Sequence of chain 1.B:
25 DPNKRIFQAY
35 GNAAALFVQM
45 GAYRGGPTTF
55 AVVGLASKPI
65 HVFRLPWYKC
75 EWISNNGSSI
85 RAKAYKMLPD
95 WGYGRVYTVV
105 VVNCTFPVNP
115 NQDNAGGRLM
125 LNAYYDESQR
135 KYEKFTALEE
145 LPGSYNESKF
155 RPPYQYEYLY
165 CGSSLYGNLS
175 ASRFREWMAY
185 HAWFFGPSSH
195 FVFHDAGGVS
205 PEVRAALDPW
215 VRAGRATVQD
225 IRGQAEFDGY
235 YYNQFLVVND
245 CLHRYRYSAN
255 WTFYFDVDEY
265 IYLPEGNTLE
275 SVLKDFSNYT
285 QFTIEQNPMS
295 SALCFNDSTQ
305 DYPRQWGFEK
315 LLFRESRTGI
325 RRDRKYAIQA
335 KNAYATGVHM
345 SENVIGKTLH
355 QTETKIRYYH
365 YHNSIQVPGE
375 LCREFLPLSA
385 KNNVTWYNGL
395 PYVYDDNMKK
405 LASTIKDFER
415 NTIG

The protein below binds the small molecule below.
Small molecule (SMILES): CC(=O)N[C@@H]1[C@@H](O)[C@H](O)[C@@H](CO)O[C@H]1O

Binding-site contacts:
Ligand atom O7 contacts residue ASP117 of chain 1.B at 3.5 Å (salt-bridge).
Ligand atom C5 contacts residue SER82 of chain 1.B at 4.5 Å.
Ligand atom C1 contacts residue ASN80 of chain 1.B at 2.7 Å.
Ligand atom C8 contacts residue SER78 of chain 1.B at 3.3 Å.
Ligand atom C7 contacts residue ASN80 of chain 1.B at 3.2 Å.
Ligand atom O5 contacts residue SER82 of chain 1.B at 4.0 Å.
Ligand atom O3 contacts residue SER78 of chain 1.B at 4.4 Å.
Ligand atom C2 contacts residue SER82 of chain 1.B at 4.4 Å.
Ligand atom O7 contacts residue SER78 of chain 1.B at 2.4 Å (h-bond).
Ligand atom C8 contacts residue ASN80 of chain 1.B at 3.8 Å.
Ligand atom O5 contacts residue ASN80 of chain 1.B at 3.2 Å (h-bond).
Ligand atom O3 contacts residue ASP117 of chain 1.B at 4.3 Å.
Ligand atom O7 contacts residue ASN80 of chain 1.B at 3.7 Å.
Ligand atom C8 contacts residue ALA119 of chain 1.B at 3.5 Å (hydrophobic).
Ligand atom N2 contacts residue ASP117 of chain 1.B at 3.7 Å.
Ligand atom C6 contacts residue SER82 of chain 1.B at 4.2 Å.
Ligand atom O6 contacts residue SER82 of chain 1.B at 3.1 Å (h-bond).
Ligand atom N2 contacts residue SER78 of chain 1.B at 4.3 Å.
Ligand atom C8 contacts residue ASP117 of chain 1.B at 2.5 Å.
Ligand atom N2 contacts residue ASN80 of chain 1.B at 3.1 Å (h-bond).
Ligand atom C4 contacts residue SER82 of chain 1.B at 4.5 Å.
Ligand atom C8 contacts residue GLY120 of chain 1.B at 4.4 Å.
Ligand atom C7 contacts residue ASP117 of chain 1.B at 3.0 Å.
Ligand atom C7 contacts residue SER78 of chain 1.B at 3.2 Å.
Ligand atom C2 contacts residue ASN80 of chain 1.B at 3.2 Å.